Binding-site contacts:
Ligand atom CAO contacts residue TYR241 of chain 1.A at 3.2 Å (hydrophobic).
Ligand atom CAS contacts residue LYS153 of chain 1.A at 3.6 Å.
Ligand atom OAB contacts residue MET248 of chain 1.A at 3.4 Å.
Ligand atom CAM contacts residue ILE282 of chain 1.A at 3.3 Å (hydrophobic).
Ligand atom CAF contacts residue GLY154 of chain 1.A at 3.9 Å.
Ligand atom CAJ contacts residue ILE282 of chain 1.A at 3.0 Å (hydrophobic).
Ligand atom OAW contacts residue PHE245 of chain 1.A at 3.8 Å.
Ligand atom CAQ contacts residue ASN283 of chain 1.A at 3.5 Å.
Ligand atom CAL contacts residue PHE260 of chain 1.A at 3.6 Å (hydrophobic).
Ligand atom CAN contacts residue PHE260 of chain 1.A at 3.5 Å (hydrophobic).
Ligand atom CAT contacts residue PHE245 of chain 1.A at 3.5 Å (hydrophobic).
Ligand atom NAV contacts residue LYS153 of chain 1.A at 3.6 Å.
Ligand atom CAH contacts residue LYS153 of chain 1.A at 3.6 Å.
Ligand atom CAG contacts residue LEU138 of chain 1.A at 3.9 Å (hydrophobic).
Ligand atom CAX contacts residue TYR188 of chain 1.A at 3.7 Å (hydrophobic).
Ligand atom CAS contacts residue ASN283 of chain 1.A at 3.3 Å.
Ligand atom CAU contacts residue ILE278 of chain 1.A at 3.6 Å (hydrophobic).
Ligand atom OAB contacts residue TYR188 of chain 1.A at 2.7 Å (h-bond).
Ligand atom CAD contacts residue HIS151 of chain 1.A at 3.7 Å.
Ligand atom CAY contacts residue MET150 of chain 1.A at 3.8 Å (hydrophobic).
Ligand atom CAJ contacts residue MET150 of chain 1.A at 3.6 Å (hydrophobic).
Ligand atom CAH contacts residue GLY154 of chain 1.A at 3.8 Å.
Ligand atom CAZ contacts residue TYR188 of chain 1.A at 3.7 Å (hydrophobic).
Ligand atom CAQ contacts residue ILE282 of chain 1.A at 3.7 Å (hydrophobic).
Ligand atom CAX contacts residue MET248 of chain 1.A at 3.7 Å (hydrophobic).
Ligand atom OAW contacts residue PHE253 of chain 1.A at 3.6 Å.
Ligand atom CAX contacts residue ARG244 of chain 1.A at 3.9 Å.
Ligand atom NAA contacts residue HIS151 of chain 1.A at 3.4 Å.
Ligand atom OAC contacts residue TYR241 of chain 1.A at 3.2 Å.
Ligand atom CAD contacts residue MET150 of chain 1.A at 3.3 Å (hydrophobic).
Ligand atom CAX contacts residue TYR241 of chain 1.A at 3.5 Å (hydrophobic).
Ligand atom NBF contacts residue LYS153 of chain 1.A at 3.8 Å.
Ligand atom CAT contacts residue TYR241 of chain 1.A at 3.1 Å (hydrophobic).
Ligand atom CBB contacts residue ILE278 of chain 1.A at 3.8 Å (hydrophobic).
Ligand atom NAA contacts residue MET150 of chain 1.A at 3.3 Å (h-bond).
Ligand atom OAW contacts residue TYR188 of chain 1.A at 3.2 Å (h-bond).
Ligand atom CBC contacts residue LYS153 of chain 1.A at 3.6 Å.
Ligand atom CAF contacts residue LEU209 of chain 1.A at 3.7 Å (hydrophobic).
Ligand atom OAC contacts residue ARG244 of chain 1.A at 2.7 Å (salt-bridge).
Ligand atom CAE contacts residue LEU138 of chain 1.A at 3.7 Å (hydrophobic).

The protein below binds the small molecule below.
Small molecule (SMILES): N#Cc1ccc(-c2ccc(OCC(=O)O)cc2CN2CCN(c3ccccn3)CC2)cc1

Sequence of chain 1.A:
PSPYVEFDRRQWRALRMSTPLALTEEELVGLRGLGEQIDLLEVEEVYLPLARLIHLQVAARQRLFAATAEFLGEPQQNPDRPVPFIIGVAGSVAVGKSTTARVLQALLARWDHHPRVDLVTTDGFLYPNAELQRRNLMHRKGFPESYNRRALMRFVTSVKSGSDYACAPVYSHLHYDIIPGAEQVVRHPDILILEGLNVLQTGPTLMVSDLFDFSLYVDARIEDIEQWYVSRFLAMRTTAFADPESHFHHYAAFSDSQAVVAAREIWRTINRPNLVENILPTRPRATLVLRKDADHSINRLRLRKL